Sequence of chain 3.E:
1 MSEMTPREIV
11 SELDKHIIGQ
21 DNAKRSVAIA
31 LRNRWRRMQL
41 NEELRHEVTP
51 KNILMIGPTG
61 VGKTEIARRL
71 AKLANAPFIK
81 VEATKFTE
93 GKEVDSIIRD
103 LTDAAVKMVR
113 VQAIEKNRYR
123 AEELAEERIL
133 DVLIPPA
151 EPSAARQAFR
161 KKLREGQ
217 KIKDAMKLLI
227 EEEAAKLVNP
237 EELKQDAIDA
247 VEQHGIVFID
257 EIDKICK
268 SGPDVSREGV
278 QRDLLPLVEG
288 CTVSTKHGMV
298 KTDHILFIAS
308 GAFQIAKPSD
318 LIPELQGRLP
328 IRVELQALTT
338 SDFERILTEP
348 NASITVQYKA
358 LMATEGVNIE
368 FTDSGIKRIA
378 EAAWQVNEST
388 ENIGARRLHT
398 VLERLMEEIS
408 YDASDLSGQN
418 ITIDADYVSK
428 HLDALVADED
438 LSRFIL

Binding-site contacts:
Ligand atom C2 contacts residue HIS16 of chain 3.E at 3.6 Å.
Ligand atom O3A contacts residue GLY60 of chain 3.E at 3.2 Å.
Ligand atom N7 contacts residue GLY60 of chain 3.E at 3.3 Å (h-bond).
Ligand atom C3' contacts residue GLU65 of chain 3.E at 3.6 Å.
Ligand atom O3' contacts residue GLU65 of chain 3.E at 3.5 Å (salt-bridge).
Ligand atom N6 contacts residue ILE18 of chain 3.E at 3.2 Å (h-bond).
Ligand atom O3A contacts residue VAL61 of chain 3.E at 3.6 Å.
Ligand atom N6 contacts residue ILE17 of chain 3.E at 3.4 Å.
Ligand atom C8 contacts residue ALA392 of chain 3.E at 3.7 Å (hydrophobic).
Ligand atom PB contacts residue LYS63 of chain 3.E at 3.6 Å.
Ligand atom C2' contacts residue GLU65 of chain 3.E at 3.7 Å.
Ligand atom C2 contacts residue ILE343 of chain 3.E at 3.7 Å (hydrophobic).
Ligand atom N7 contacts residue GLY62 of chain 3.E at 3.0 Å (h-bond).
Ligand atom O1A contacts residue GLY62 of chain 3.E at 3.1 Å.
Ligand atom O2B contacts residue THR59 of chain 3.E at 3.7 Å.
Ligand atom N1 contacts residue ILE18 of chain 3.E at 3.2 Å (h-bond).
Ligand atom O2B contacts residue LYS63 of chain 3.E at 2.4 Å (salt-bridge).
Ligand atom C8 contacts residue GLY62 of chain 3.E at 3.5 Å.
Ligand atom N1 contacts residue ILE343 of chain 3.E at 3.7 Å.
Ligand atom O2B contacts residue GLY60 of chain 3.E at 2.9 Å (h-bond).
Ligand atom O2A contacts residue THR64 of chain 3.E at 3.3 Å.
Ligand atom O1A contacts residue THR64 of chain 3.E at 3.1 Å (h-bond).
Ligand atom O1A contacts residue LYS63 of chain 3.E at 3.7 Å.
Ligand atom N3 contacts residue ILE343 of chain 3.E at 3.6 Å.
Ligand atom PB contacts residue THR64 of chain 3.E at 3.8 Å.
Ligand atom O1B contacts residue THR64 of chain 3.E at 2.4 Å (h-bond).
Ligand atom N6 contacts residue VAL61 of chain 3.E at 3.6 Å (h-bond).
Ligand atom O2B contacts residue VAL61 of chain 3.E at 3.2 Å (h-bond).
Ligand atom N1 contacts residue ILE17 of chain 3.E at 3.6 Å.
Ligand atom O3B contacts residue GLY60 of chain 3.E at 3.4 Å (h-bond).
Ligand atom N7 contacts residue VAL61 of chain 3.E at 3.1 Å.
Ligand atom O3A contacts residue GLY62 of chain 3.E at 3.2 Å (h-bond).
Ligand atom C5' contacts residue ARG393 of chain 3.E at 3.5 Å.
Ligand atom O1B contacts residue LYS63 of chain 3.E at 3.1 Å (salt-bridge).
Ligand atom O2A contacts residue ARG393 of chain 3.E at 3.3 Å (salt-bridge).
Ligand atom PB contacts residue GLY60 of chain 3.E at 3.5 Å.
Ligand atom O3B contacts residue ARG393 of chain 3.E at 3.1 Å (salt-bridge).
Ligand atom C8 contacts residue GLY60 of chain 3.E at 3.0 Å.
Ligand atom O1A contacts residue GLU65 of chain 3.E at 2.8 Å (salt-bridge).
Ligand atom O2B contacts residue GLY62 of chain 3.E at 3.7 Å.

The protein below binds the small molecule below.
Small molecule (SMILES): Nc1ncnc2c1ncn2[C@H]1C[C@H](O)[C@@H](CO[P](=O)(O)OP(=O)(O)O)O1